Sequence of chain 1.C:
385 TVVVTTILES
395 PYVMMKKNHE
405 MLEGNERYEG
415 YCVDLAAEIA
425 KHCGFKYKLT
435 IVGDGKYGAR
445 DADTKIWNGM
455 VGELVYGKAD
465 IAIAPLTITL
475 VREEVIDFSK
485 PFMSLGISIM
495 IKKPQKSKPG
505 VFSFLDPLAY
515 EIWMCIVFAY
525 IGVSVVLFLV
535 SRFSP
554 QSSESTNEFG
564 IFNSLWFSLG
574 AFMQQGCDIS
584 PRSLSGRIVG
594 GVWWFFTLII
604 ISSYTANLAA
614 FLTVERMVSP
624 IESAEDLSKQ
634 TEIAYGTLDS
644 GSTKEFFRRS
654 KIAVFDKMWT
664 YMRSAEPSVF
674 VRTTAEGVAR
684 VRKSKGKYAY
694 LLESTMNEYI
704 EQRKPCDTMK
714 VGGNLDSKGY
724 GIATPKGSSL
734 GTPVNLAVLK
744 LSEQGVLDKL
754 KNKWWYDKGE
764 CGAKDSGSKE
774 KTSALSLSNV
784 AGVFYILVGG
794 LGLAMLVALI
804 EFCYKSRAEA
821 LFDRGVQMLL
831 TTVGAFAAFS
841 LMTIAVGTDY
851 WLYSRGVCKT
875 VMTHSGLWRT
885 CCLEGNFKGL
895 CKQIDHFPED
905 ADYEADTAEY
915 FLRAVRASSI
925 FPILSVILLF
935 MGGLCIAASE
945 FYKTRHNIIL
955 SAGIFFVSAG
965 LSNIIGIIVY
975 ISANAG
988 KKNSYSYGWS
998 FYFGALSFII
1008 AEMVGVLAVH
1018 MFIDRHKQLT

This protein binds this small molecule.
Small molecule (SMILES): N[C@@H](CCC(=O)O)C(=O)O

Binding-site contacts:
Ligand atom CG contacts residue LEU641 of chain 1.C at 3.8 Å (hydrophobic).
Ligand atom N contacts residue TYR441 of chain 1.C at 3.7 Å.
Ligand atom C contacts residue PRO469 of chain 1.C at 3.6 Å (hydrophobic).
Ligand atom CG contacts residue SER645 of chain 1.C at 3.8 Å.
Ligand atom N contacts residue THR471 of chain 1.C at 3.8 Å.
Ligand atom N contacts residue PRO469 of chain 1.C at 2.6 Å (h-bond).
Ligand atom O contacts residue PRO469 of chain 1.C at 2.8 Å (h-bond).
Ligand atom OE2 contacts residue SER645 of chain 1.C at 2.6 Å (h-bond).
Ligand atom OE2 contacts residue GLY644 of chain 1.C at 3.1 Å.
Ligand atom OXT contacts residue THR471 of chain 1.C at 3.2 Å (h-bond).
Ligand atom C contacts residue LEU470 of chain 1.C at 4.5 Å (hydrophobic).
Ligand atom CB contacts residue LEU641 of chain 1.C at 4.4 Å (hydrophobic).
Ligand atom CD contacts residue THR646 of chain 1.C at 3.4 Å.
Ligand atom OE2 contacts residue THR646 of chain 1.C at 2.5 Å (h-bond).
Ligand atom CD contacts residue GLY644 of chain 1.C at 4.1 Å.
Ligand atom CD contacts residue GLU696 of chain 1.C at 3.6 Å.
Ligand atom CB contacts residue TYR441 of chain 1.C at 3.5 Å (hydrophobic).
Ligand atom OE1 contacts residue SER645 of chain 1.C at 4.2 Å.
Ligand atom OE1 contacts residue GLU696 of chain 1.C at 2.8 Å (salt-bridge).
Ligand atom CA contacts residue TYR723 of chain 1.C at 4.3 Å (hydrophobic).
Ligand atom CG contacts residue GLY644 of chain 1.C at 3.8 Å.
Ligand atom O contacts residue THR471 of chain 1.C at 3.0 Å (h-bond).
Ligand atom CG contacts residue TYR441 of chain 1.C at 4.0 Å (hydrophobic).
Ligand atom OXT contacts residue SER645 of chain 1.C at 2.8 Å (h-bond).
Ligand atom CA contacts residue PRO469 of chain 1.C at 3.7 Å (hydrophobic).
Ligand atom N contacts residue TYR723 of chain 1.C at 3.4 Å.
Ligand atom CD contacts residue SER645 of chain 1.C at 3.6 Å.
Ligand atom OE2 contacts residue GLU696 of chain 1.C at 3.8 Å.
Ligand atom N contacts residue LEU470 of chain 1.C at 4.4 Å.
Ligand atom CA contacts residue SER645 of chain 1.C at 4.0 Å.
Ligand atom C contacts residue SER645 of chain 1.C at 3.6 Å.
Ligand atom O contacts residue LEU470 of chain 1.C at 3.3 Å.
Ligand atom OE1 contacts residue THR646 of chain 1.C at 3.1 Å (h-bond).
Ligand atom OXT contacts residue TYR441 of chain 1.C at 4.2 Å.
Ligand atom C contacts residue TYR441 of chain 1.C at 3.8 Å (hydrophobic).
Ligand atom O contacts residue TYR441 of chain 1.C at 3.2 Å.
Ligand atom C contacts residue THR471 of chain 1.C at 3.1 Å.
Ligand atom CA contacts residue THR471 of chain 1.C at 3.4 Å.
Ligand atom OXT contacts residue ARG476 of chain 1.C at 4.1 Å.
Ligand atom CA contacts residue TYR441 of chain 1.C at 4.1 Å (hydrophobic).